Binding-site contacts:
Ligand atom C2 contacts residue ASN151 of chain 1.C at 2.4 Å.
Ligand atom C6 contacts residue TYR154 of chain 1.C at 4.4 Å (hydrophobic).
Ligand atom O5 contacts residue GLU179 of chain 1.C at 4.0 Å.
Ligand atom C3 contacts residue ASN151 of chain 1.C at 3.8 Å.
Ligand atom O7 contacts residue HIS178 of chain 1.C at 3.7 Å.
Ligand atom C4 contacts residue ASN151 of chain 1.C at 4.2 Å.
Ligand atom O7 contacts residue GLU179 of chain 1.C at 3.2 Å (salt-bridge).
Ligand atom C5 contacts residue SER153 of chain 1.C at 4.4 Å.
Ligand atom O6 contacts residue TYR154 of chain 1.C at 3.6 Å.
Ligand atom C6 contacts residue SER153 of chain 1.C at 4.3 Å.
Ligand atom O5 contacts residue SER153 of chain 1.C at 3.5 Å (h-bond).
Ligand atom O3 contacts residue GLU179 of chain 1.C at 4.1 Å.
Ligand atom C8 contacts residue ASN151 of chain 1.C at 4.2 Å.
Ligand atom N2 contacts residue ASN151 of chain 1.C at 2.9 Å (h-bond).
Ligand atom O5 contacts residue TYR154 of chain 1.C at 4.4 Å.
Ligand atom O5 contacts residue ASN151 of chain 1.C at 2.3 Å (h-bond).
Ligand atom C2 contacts residue GLU179 of chain 1.C at 4.1 Å.
Ligand atom C5 contacts residue ASN151 of chain 1.C at 3.6 Å.
Ligand atom O5 contacts residue GLU152 of chain 1.C at 4.4 Å.
Ligand atom C7 contacts residue GLU179 of chain 1.C at 4.2 Å.
Ligand atom O7 contacts residue ILE180 of chain 1.C at 4.4 Å.
Ligand atom O7 contacts residue ASN151 of chain 1.C at 2.9 Å (h-bond).
Ligand atom C7 contacts residue ASN151 of chain 1.C at 3.1 Å.
Ligand atom C1 contacts residue SER153 of chain 1.C at 4.1 Å.
Ligand atom O6 contacts residue SER153 of chain 1.C at 3.1 Å (h-bond).
Ligand atom C1 contacts residue ASN151 of chain 1.C at 1.4 Å.
Ligand atom C1 contacts residue GLU179 of chain 1.C at 3.9 Å.
Ligand atom C1 contacts residue GLU152 of chain 1.C at 4.0 Å.

Sequence of chain 1.C:
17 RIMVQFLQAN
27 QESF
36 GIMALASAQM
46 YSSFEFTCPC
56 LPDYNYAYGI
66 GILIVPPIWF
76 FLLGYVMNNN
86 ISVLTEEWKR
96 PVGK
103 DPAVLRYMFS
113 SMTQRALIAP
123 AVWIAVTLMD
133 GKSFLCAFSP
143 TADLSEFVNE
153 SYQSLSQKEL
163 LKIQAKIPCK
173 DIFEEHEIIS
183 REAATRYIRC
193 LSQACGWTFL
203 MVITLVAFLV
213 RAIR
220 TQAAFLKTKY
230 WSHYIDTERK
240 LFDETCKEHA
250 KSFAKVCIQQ

This small molecule binds to this protein.
Small molecule (SMILES): CC(=O)N[C@@H]1[C@@H](O)[C@H](O)[C@@H](CO)O[C@H]1O